Sequence of chain 1.A:
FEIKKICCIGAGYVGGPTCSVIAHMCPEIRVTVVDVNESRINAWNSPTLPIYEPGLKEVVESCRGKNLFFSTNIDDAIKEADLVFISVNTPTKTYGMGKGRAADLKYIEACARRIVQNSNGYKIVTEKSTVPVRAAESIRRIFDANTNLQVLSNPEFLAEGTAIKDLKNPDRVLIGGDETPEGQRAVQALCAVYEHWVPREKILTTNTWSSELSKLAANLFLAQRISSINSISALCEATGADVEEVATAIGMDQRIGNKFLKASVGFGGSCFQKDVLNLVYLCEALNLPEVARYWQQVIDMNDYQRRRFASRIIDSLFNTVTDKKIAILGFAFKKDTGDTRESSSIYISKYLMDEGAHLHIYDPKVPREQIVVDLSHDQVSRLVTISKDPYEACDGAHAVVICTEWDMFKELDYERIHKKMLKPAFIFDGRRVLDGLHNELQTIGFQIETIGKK

The protein below binds the small molecule below.
Small molecule (SMILES): O=c1ccn([C@@H]2O[C@H](CO[P](=O)(O)O[P](=O)(O)O[C@H]3O[C@H](CO)[C@@H](O)[C@H](O)[C@H]3O)[C@@H](O)[C@H]2O)c(=O)[nH]1

Binding-site contacts:
Ligand atom O6' contacts residue LYS220 of chain 1.A at 2.8 Å (salt-bridge).
Ligand atom C3' contacts residue PHE162 of chain 1.A at 3.6 Å (hydrophobic).
Ligand atom O2B contacts residue GLU165 of chain 1.A at 2.8 Å (salt-bridge).
Ligand atom O4' contacts residue LYS220 of chain 1.A at 3.2 Å (salt-bridge).
Ligand atom C4' contacts residue LEU163 of chain 1.A at 3.5 Å (hydrophobic).
Ligand atom O1A contacts residue LYS339 of chain 1.A at 3.0 Å (salt-bridge).
Ligand atom C6' contacts residue NAI1 of chain 1.G at 3.3 Å.
Ligand atom O4 contacts residue LEU266 of chain 1.A at 3.4 Å (h-bond).
Ligand atom C6' contacts residue CYS276 of chain 1.A at 3.5 Å (hydrophobic).
Ligand atom O4C contacts residue ILE231 of chain 1.A at 3.4 Å.
Ligand atom O4' contacts residue NAI1 of chain 1.G at 3.4 Å.
Ligand atom O2' contacts residue ALA164 of chain 1.A at 3.6 Å.
Ligand atom O2 contacts residue ILE231 of chain 1.A at 3.5 Å.
Ligand atom O1A contacts residue ALA164 of chain 1.A at 3.6 Å.
Ligand atom O3B contacts residue ALA164 of chain 1.A at 3.1 Å.
Ligand atom O4C contacts residue PHE272 of chain 1.A at 3.5 Å.
Ligand atom N1 contacts residue ILE231 of chain 1.A at 3.5 Å.
Ligand atom O4' contacts residue PHE162 of chain 1.A at 3.2 Å.
Ligand atom O6' contacts residue CYS276 of chain 1.A at 3.3 Å.
Ligand atom O2A contacts residue PHE265 of chain 1.A at 3.0 Å.
Ligand atom O3' contacts residue ARG260 of chain 1.B at 2.9 Å (salt-bridge).
Ligand atom C3C contacts residue PHE338 of chain 1.A at 3.5 Å (hydrophobic).
Ligand atom O2C contacts residue ARG442 of chain 1.A at 2.4 Å (salt-bridge).
Ligand atom O4' contacts residue LEU163 of chain 1.A at 2.6 Å (h-bond).
Ligand atom O5' contacts residue PHE277 of chain 1.A at 3.6 Å.
Ligand atom O2 contacts residue LYS267 of chain 1.A at 3.6 Å.
Ligand atom C6' contacts residue LYS220 of chain 1.A at 3.6 Å.
Ligand atom C6 contacts residue ILE231 of chain 1.A at 3.6 Å (hydrophobic).
Ligand atom O3C contacts residue GLY273 of chain 1.A at 3.0 Å (h-bond).
Ligand atom O6' contacts residue ASN224 of chain 1.A at 2.4 Å (h-bond).
Ligand atom C1' contacts residue PHE277 of chain 1.A at 3.5 Å (hydrophobic).
Ligand atom O2' contacts residue ARG260 of chain 1.B at 2.8 Å (salt-bridge).
Ligand atom O3' contacts residue PHE162 of chain 1.A at 3.0 Å (h-bond).
Ligand atom C4' contacts residue LYS220 of chain 1.A at 3.3 Å.
Ligand atom N3 contacts residue LYS267 of chain 1.A at 2.8 Å (salt-bridge).
Ligand atom O2 contacts residue SER269 of chain 1.A at 2.9 Å (h-bond).
Ligand atom O3C contacts residue PHE338 of chain 1.A at 2.6 Å (h-bond).
Ligand atom O4 contacts residue PHE265 of chain 1.A at 3.3 Å.
Ligand atom O4 contacts residue LYS267 of chain 1.A at 3.0 Å (salt-bridge).
Ligand atom O2B contacts residue ALA164 of chain 1.A at 3.5 Å.

Sequence of chain 1.B:
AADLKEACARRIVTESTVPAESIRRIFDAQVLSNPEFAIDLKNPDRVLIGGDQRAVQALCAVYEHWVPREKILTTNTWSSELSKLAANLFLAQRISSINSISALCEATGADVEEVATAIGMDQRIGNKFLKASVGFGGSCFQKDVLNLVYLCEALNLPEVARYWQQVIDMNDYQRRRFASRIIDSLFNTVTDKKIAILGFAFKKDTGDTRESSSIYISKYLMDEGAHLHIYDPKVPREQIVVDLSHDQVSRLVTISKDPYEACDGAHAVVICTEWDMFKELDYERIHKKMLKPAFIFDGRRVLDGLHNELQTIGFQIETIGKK